Sequence of chain 1.B:
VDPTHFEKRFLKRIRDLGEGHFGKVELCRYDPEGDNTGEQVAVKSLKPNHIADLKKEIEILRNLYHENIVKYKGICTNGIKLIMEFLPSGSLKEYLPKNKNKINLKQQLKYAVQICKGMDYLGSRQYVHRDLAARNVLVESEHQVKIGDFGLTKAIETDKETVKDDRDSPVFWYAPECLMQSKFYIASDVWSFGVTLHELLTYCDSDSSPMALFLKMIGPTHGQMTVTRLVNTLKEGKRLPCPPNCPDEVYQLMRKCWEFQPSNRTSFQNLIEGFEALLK

The protein below binds the small molecule below.
Small molecule (SMILES): C[C@@H](O)c1nc2cnc3[nH]ccc3c2n1C1CCC(CCC#N)CC1

Binding-site contacts:
Ligand atom O4 contacts residue GLU114 of chain 1.B at 2.8 Å (salt-bridge).
Ligand atom C2 contacts residue GLU114 of chain 1.B at 3.7 Å.
Ligand atom C21 contacts residue ARG155 of chain 1.B at 3.7 Å.
Ligand atom C21 contacts residue ASN156 of chain 1.B at 3.6 Å.
Ligand atom C10 contacts residue LEU107 of chain 1.B at 3.2 Å (hydrophobic).
Ligand atom C12 contacts residue LEU158 of chain 1.B at 3.6 Å (hydrophobic).
Ligand atom N16 contacts residue GLU105 of chain 1.B at 3.0 Å (salt-bridge).
Ligand atom N29 contacts residue VAL37 of chain 1.B at 3.8 Å.
Ligand atom C28 contacts residue VAL37 of chain 1.B at 3.8 Å (hydrophobic).
Ligand atom C15 contacts residue MET104 of chain 1.B at 3.7 Å (hydrophobic).
Ligand atom C24 contacts residue VAL37 of chain 1.B at 3.6 Å (hydrophobic).
Ligand atom C26 contacts residue ASP169 of chain 1.B at 3.7 Å.
Ligand atom N16 contacts residue ALA54 of chain 1.B at 3.3 Å.
Ligand atom C15 contacts residue GLY168 of chain 1.B at 3.8 Å.
Ligand atom C14 contacts residue GLY168 of chain 1.B at 3.8 Å.
Ligand atom C1 contacts residue GLU114 of chain 1.B at 3.6 Å.
Ligand atom C10 contacts residue PHE106 of chain 1.B at 3.6 Å (hydrophobic).
Ligand atom N29 contacts residue GLU31 of chain 1.B at 3.2 Å.
Ligand atom C13 contacts residue LEU158 of chain 1.B at 3.7 Å (hydrophobic).
Ligand atom C25 contacts residue VAL37 of chain 1.B at 3.6 Å (hydrophobic).
Ligand atom O4 contacts residue SER111 of chain 1.B at 3.6 Å.
Ligand atom N11 contacts residue PHE106 of chain 1.B at 3.6 Å.
Ligand atom N29 contacts residue GLY30 of chain 1.B at 3.7 Å.
Ligand atom C12 contacts residue ALA54 of chain 1.B at 3.7 Å (hydrophobic).
Ligand atom C20 contacts residue LEU158 of chain 1.B at 3.8 Å (hydrophobic).
Ligand atom C8 contacts residue LEU158 of chain 1.B at 3.7 Å (hydrophobic).
Ligand atom N16 contacts residue LEU158 of chain 1.B at 3.7 Å.
Ligand atom C12 contacts residue GLU105 of chain 1.B at 3.8 Å.
Ligand atom C7 contacts residue LEU158 of chain 1.B at 3.5 Å (hydrophobic).
Ligand atom N29 contacts residue GLY32 of chain 1.B at 3.6 Å.
Ligand atom N6 contacts residue LEU158 of chain 1.B at 3.8 Å.
Ligand atom N9 contacts residue GLY110 of chain 1.B at 3.6 Å.
Ligand atom N29 contacts residue LYS36 of chain 1.B at 3.8 Å.
Ligand atom C15 contacts residue LEU158 of chain 1.B at 3.8 Å (hydrophobic).
Ligand atom C2 contacts residue LEU29 of chain 1.B at 3.2 Å (hydrophobic).
Ligand atom C27 contacts residue ASP169 of chain 1.B at 2.9 Å.
Ligand atom C26 contacts residue ASN156 of chain 1.B at 3.7 Å.
Ligand atom C1 contacts residue LEU29 of chain 1.B at 3.5 Å (hydrophobic).
Ligand atom N11 contacts residue LEU107 of chain 1.B at 3.1 Å (h-bond).
Ligand atom C15 contacts residue ALA54 of chain 1.B at 3.7 Å (hydrophobic).